Sequence of chain 1.B:
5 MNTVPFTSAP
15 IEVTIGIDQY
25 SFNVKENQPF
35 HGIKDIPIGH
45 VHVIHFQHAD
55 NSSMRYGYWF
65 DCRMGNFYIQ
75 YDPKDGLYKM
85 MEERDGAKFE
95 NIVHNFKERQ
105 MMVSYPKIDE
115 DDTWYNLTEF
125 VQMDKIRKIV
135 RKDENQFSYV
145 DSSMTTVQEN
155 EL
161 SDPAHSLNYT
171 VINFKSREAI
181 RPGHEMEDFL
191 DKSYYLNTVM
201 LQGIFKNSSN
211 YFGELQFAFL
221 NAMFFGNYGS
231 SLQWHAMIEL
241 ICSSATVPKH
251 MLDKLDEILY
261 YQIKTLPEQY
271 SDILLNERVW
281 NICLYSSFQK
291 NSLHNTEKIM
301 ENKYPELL

Binding-site contacts:
Ligand atom CL contacts residue TYR72 of chain 1.B at 3.9 Å.
Ligand atom C9 contacts residue LYS92 of chain 1.B at 4.1 Å.
Ligand atom C6 contacts residue ILE96 of chain 1.B at 3.9 Å (hydrophobic).
Ligand atom C3 contacts residue TYR72 of chain 1.B at 3.7 Å (hydrophobic).
Ligand atom CL contacts residue PHE10 of chain 1.B at 3.6 Å.
Ligand atom C4 contacts residue ILE96 of chain 1.B at 4.1 Å (hydrophobic).
Ligand atom CL contacts residue THR11 of chain 1.B at 3.6 Å.
Ligand atom C8 contacts residue TYR72 of chain 1.B at 3.4 Å (hydrophobic).
Ligand atom C6 contacts residue PRO9 of chain 1.B at 3.4 Å (hydrophobic).
Ligand atom C1 contacts residue TYR72 of chain 1.B at 3.6 Å (hydrophobic).
Ligand atom C5 contacts residue PRO9 of chain 1.B at 4.3 Å (hydrophobic).
Ligand atom C2 contacts residue TYR72 of chain 1.B at 3.5 Å (hydrophobic).
Ligand atom N contacts residue TYR72 of chain 1.B at 3.6 Å.
Ligand atom C10 contacts residue LYS92 of chain 1.B at 3.8 Å.
Ligand atom C4 contacts residue GLU87 of chain 1.B at 3.4 Å.
Ligand atom C4 contacts residue TYR72 of chain 1.B at 4.2 Å (hydrophobic).
Ligand atom C contacts residue GLU87 of chain 1.B at 3.5 Å.
Ligand atom C6 contacts residue TYR72 of chain 1.B at 4.2 Å (hydrophobic).
Ligand atom C5 contacts residue ILE96 of chain 1.B at 3.7 Å (hydrophobic).
Ligand atom O contacts residue TYR72 of chain 1.B at 3.7 Å.
Ligand atom CL contacts residue PHE100 of chain 1.B at 3.9 Å.
Ligand atom O contacts residue THR11 of chain 1.B at 3.8 Å.
Ligand atom C4 contacts residue PHE93 of chain 1.B at 4.1 Å (hydrophobic).
Ligand atom C7 contacts residue TYR72 of chain 1.B at 3.8 Å (hydrophobic).
Ligand atom O1 contacts residue LYS92 of chain 1.B at 2.9 Å (salt-bridge).
Ligand atom C8 contacts residue THR11 of chain 1.B at 4.4 Å.
Ligand atom C6 contacts residue PHE93 of chain 1.B at 4.2 Å (hydrophobic).
Ligand atom S contacts residue LYS92 of chain 1.B at 3.1 Å (salt-bridge).
Ligand atom C2 contacts residue GLU87 of chain 1.B at 3.8 Å.
Ligand atom C5 contacts residue PHE93 of chain 1.B at 3.5 Å (hydrophobic).
Ligand atom C contacts residue TYR72 of chain 1.B at 3.2 Å (hydrophobic).
Ligand atom N contacts residue GLU87 of chain 1.B at 2.7 Å (salt-bridge).
Ligand atom CL contacts residue PRO9 of chain 1.B at 3.6 Å.
Ligand atom C1 contacts residue GLU87 of chain 1.B at 4.1 Å.
Ligand atom C3 contacts residue GLU87 of chain 1.B at 3.4 Å.
Ligand atom C7 contacts residue PRO9 of chain 1.B at 4.0 Å (hydrophobic).

This small molecule binds to this protein.
Small molecule (SMILES): C[C@H](SCCO)C(=O)Nc1cccc(Cl)c1